Sequence of chain 1.F:
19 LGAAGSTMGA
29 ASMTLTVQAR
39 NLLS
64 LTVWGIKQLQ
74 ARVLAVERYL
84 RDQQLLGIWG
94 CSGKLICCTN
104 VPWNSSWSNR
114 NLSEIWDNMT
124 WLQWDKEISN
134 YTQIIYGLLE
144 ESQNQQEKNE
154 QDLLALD

A protein and the small-molecule ligand that binds it are described below.
Small molecule (SMILES): CC(=O)N[C@@H]1[C@@H](O)[C@H](O)[C@@H](CO)O[C@H]1O

Binding-site contacts:
Ligand atom C3 contacts residue ASN133 of chain 1.F at 3.7 Å.
Ligand atom C2 contacts residue ASN133 of chain 1.F at 2.5 Å.
Ligand atom C1 contacts residue ASN133 of chain 1.F at 1.3 Å.
Ligand atom C8 contacts residue ASN133 of chain 1.F at 4.4 Å.
Ligand atom O5 contacts residue ASN133 of chain 1.F at 2.3 Å (h-bond).
Ligand atom N2 contacts residue ASN133 of chain 1.F at 2.9 Å (h-bond).
Ligand atom C5 contacts residue ASN133 of chain 1.F at 3.5 Å.
Ligand atom C8 contacts residue TYR134 of chain 1.F at 4.0 Å (hydrophobic).
Ligand atom C7 contacts residue TYR134 of chain 1.F at 4.3 Å (hydrophobic).
Ligand atom C4 contacts residue ASN133 of chain 1.F at 4.2 Å.
Ligand atom C8 contacts residue GLU130 of chain 1.F at 4.3 Å.
Ligand atom C7 contacts residue ASN133 of chain 1.F at 3.2 Å.
Ligand atom O7 contacts residue ASN133 of chain 1.F at 3.1 Å (h-bond).
Ligand atom O7 contacts residue TYR134 of chain 1.F at 3.8 Å.